Binding-site contacts:
Ligand atom N2 contacts residue ASN234 of chain 1.A at 2.9 Å (h-bond).
Ligand atom C5 contacts residue THR108 of chain 1.A at 4.4 Å.
Ligand atom O6 contacts residue THR236 of chain 1.A at 3.5 Å (h-bond).
Ligand atom O7 contacts residue ASN234 of chain 1.A at 3.2 Å (h-bond).
Ligand atom C2 contacts residue ASN234 of chain 1.A at 2.5 Å.
Ligand atom C4 contacts residue ASN234 of chain 1.A at 4.2 Å.
Ligand atom C1 contacts residue ASN234 of chain 1.A at 1.4 Å.
Ligand atom C7 contacts residue ASN234 of chain 1.A at 3.3 Å.
Ligand atom O5 contacts residue THR108 of chain 1.A at 3.8 Å.
Ligand atom C6 contacts residue THR236 of chain 1.A at 3.7 Å.
Ligand atom C8 contacts residue ASN234 of chain 1.A at 4.4 Å.
Ligand atom O5 contacts residue THR236 of chain 1.A at 4.0 Å.
Ligand atom C3 contacts residue ASN234 of chain 1.A at 3.8 Å.
Ligand atom C6 contacts residue THR108 of chain 1.A at 3.8 Å.
Ligand atom C5 contacts residue THR236 of chain 1.A at 3.7 Å.
Ligand atom O5 contacts residue ASN234 of chain 1.A at 2.3 Å (h-bond).
Ligand atom C6 contacts residue ASN234 of chain 1.A at 4.4 Å.
Ligand atom C5 contacts residue ASN234 of chain 1.A at 3.6 Å.

Sequence of chain 1.A:
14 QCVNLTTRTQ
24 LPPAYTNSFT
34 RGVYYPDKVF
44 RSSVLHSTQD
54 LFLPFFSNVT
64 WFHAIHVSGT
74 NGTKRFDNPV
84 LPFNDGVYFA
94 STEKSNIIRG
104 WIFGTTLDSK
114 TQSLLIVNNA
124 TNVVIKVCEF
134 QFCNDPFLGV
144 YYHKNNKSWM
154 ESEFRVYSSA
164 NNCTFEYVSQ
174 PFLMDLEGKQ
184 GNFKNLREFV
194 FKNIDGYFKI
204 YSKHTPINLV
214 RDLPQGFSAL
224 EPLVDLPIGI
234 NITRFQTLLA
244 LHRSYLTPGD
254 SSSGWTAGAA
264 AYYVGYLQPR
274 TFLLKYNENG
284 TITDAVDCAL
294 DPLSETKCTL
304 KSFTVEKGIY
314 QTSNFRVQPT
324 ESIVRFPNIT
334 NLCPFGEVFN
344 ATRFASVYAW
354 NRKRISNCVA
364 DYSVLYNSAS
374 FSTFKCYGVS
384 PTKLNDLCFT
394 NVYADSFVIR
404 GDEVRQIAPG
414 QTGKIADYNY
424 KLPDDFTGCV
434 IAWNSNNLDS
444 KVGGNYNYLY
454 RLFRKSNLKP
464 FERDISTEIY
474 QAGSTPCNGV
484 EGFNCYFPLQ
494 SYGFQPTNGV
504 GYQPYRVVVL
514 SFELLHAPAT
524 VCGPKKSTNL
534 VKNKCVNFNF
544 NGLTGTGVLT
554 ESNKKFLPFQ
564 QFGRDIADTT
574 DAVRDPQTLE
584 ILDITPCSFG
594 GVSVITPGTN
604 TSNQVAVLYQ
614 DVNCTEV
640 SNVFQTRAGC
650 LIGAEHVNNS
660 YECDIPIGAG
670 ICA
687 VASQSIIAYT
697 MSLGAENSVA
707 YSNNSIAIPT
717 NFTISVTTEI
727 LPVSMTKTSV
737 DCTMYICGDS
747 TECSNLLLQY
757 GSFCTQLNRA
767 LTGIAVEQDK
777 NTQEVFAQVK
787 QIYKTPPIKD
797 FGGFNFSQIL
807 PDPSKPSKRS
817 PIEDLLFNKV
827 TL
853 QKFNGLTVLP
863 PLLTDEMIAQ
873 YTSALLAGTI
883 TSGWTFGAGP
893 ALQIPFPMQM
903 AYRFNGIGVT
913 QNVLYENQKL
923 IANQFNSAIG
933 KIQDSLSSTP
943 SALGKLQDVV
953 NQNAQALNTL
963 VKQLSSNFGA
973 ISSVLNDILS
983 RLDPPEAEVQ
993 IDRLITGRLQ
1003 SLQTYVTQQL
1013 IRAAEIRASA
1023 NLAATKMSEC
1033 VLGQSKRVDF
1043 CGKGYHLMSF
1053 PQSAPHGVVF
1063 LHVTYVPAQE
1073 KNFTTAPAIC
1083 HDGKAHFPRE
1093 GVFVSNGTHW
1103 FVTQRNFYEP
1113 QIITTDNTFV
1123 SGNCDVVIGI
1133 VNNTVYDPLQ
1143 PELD

A small-molecule ligand and the protein it binds are described below.
Small molecule (SMILES): CC(=O)N[C@H]1[C@H](O[C@H]2[C@H](O)[C@@H](NC(C)=O)CO[C@@H]2CO)O[C@H](CO)[C@@H](O)[C@@H]1O